Binding-site contacts:
Ligand atom C19 contacts residue PHE164 of chain 1.C at 3.3 Å (hydrophobic).
Ligand atom O25 contacts residue ARG156 of chain 1.C at 2.9 Å (salt-bridge).
Ligand atom C10 contacts residue PHE164 of chain 1.C at 4.5 Å (hydrophobic).
Ligand atom C4 contacts residue PHE164 of chain 1.C at 4.5 Å (hydrophobic).
Ligand atom C18 contacts residue LEU223 of chain 1.C at 3.6 Å (hydrophobic).
Ligand atom C2 contacts residue PHE164 of chain 1.C at 4.4 Å (hydrophobic).
Ligand atom C23 contacts residue ARG156 of chain 1.C at 3.3 Å.
Ligand atom C15 contacts residue LYS157 of chain 1.C at 4.0 Å.
Ligand atom O25 contacts residue LEU223 of chain 1.C at 4.4 Å.
Ligand atom C24 contacts residue PHE1 of chain 1.J at 3.8 Å (hydrophobic).
Ligand atom C7 contacts residue GLN161 of chain 1.C at 4.1 Å.
Ligand atom O26 contacts residue ARG156 of chain 1.C at 3.7 Å.
Ligand atom O7 contacts residue GLN161 of chain 1.C at 3.8 Å.
Ligand atom C24 contacts residue ARG156 of chain 1.C at 3.2 Å.
Ligand atom O26 contacts residue PHE1 of chain 1.J at 3.4 Å (h-bond).
Ligand atom C6 contacts residue PHE164 of chain 1.C at 4.2 Å (hydrophobic).
Ligand atom O25 contacts residue PHE1 of chain 1.J at 3.4 Å (h-bond).
Ligand atom C18 contacts residue LEU160 of chain 1.C at 3.9 Å (hydrophobic).
Ligand atom C15 contacts residue LEU160 of chain 1.C at 4.4 Å (hydrophobic).
Ligand atom C19 contacts residue PHE219 of chain 1.C at 4.1 Å (hydrophobic).
Ligand atom C16 contacts residue LYS157 of chain 1.C at 4.1 Å.
Ligand atom C5 contacts residue PHE164 of chain 1.C at 3.8 Å (hydrophobic).
Ligand atom C6 contacts residue GLN161 of chain 1.C at 3.8 Å.
Ligand atom C14 contacts residue LEU160 of chain 1.C at 4.3 Å (hydrophobic).
Ligand atom C21 contacts residue PHE1 of chain 1.J at 4.2 Å (hydrophobic).

Sequence of chain 1.J:
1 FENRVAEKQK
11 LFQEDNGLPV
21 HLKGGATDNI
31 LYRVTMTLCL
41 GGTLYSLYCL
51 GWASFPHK

The protein below binds the small molecule below.
Small molecule (SMILES): C[C@H](CCC(=O)O)[C@H]1CC[C@H]2[C@@H]3[C@H](O)C[C@@H]4C[C@H](O)CC[C@]4(C)[C@H]3C[C@H](O)[C@]12C

Sequence of chain 1.C:
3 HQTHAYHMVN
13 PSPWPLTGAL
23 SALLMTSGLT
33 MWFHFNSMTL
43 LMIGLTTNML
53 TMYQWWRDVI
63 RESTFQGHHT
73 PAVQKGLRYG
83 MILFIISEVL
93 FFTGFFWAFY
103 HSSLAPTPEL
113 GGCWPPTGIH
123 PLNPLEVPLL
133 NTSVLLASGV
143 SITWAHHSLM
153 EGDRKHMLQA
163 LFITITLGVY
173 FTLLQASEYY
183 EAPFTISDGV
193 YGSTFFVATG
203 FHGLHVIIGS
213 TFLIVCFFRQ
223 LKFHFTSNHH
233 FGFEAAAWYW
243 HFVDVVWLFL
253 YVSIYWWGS